Binding-site contacts:
Ligand atom O1 contacts residue HIS93 of chain 1.A at 4.4 Å.
Ligand atom C4 contacts residue THR198 of chain 1.A at 3.5 Å.
Ligand atom C6 contacts residue LEU196 of chain 1.A at 3.9 Å (hydrophobic).
Ligand atom C6 contacts residue VAL120 of chain 1.A at 4.2 Å (hydrophobic).
Ligand atom C5 contacts residue HIS93 of chain 1.A at 3.9 Å.
Ligand atom S1 contacts residue HIS118 of chain 1.A at 3.5 Å (h-bond).
Ligand atom C6 contacts residue GLN91 of chain 1.A at 4.0 Å.
Ligand atom O3 contacts residue VAL120 of chain 1.A at 4.0 Å.
Ligand atom O1 contacts residue ZN1 of chain 1.B at 3.9 Å.
Ligand atom S1 contacts residue HIS95 of chain 1.A at 3.6 Å.
Ligand atom C5 contacts residue THR198 of chain 1.A at 4.2 Å.
Ligand atom S1 contacts residue HIS93 of chain 1.A at 3.5 Å (h-bond).
Ligand atom O3 contacts residue GLN91 of chain 1.A at 3.7 Å.
Ligand atom C1 contacts residue HIS93 of chain 1.A at 4.2 Å.
Ligand atom S1 contacts residue THR198 of chain 1.A at 4.5 Å.
Ligand atom C2 contacts residue VAL120 of chain 1.A at 4.2 Å (hydrophobic).
Ligand atom S1 contacts residue THR197 of chain 1.A at 3.0 Å (h-bond).
Ligand atom O1 contacts residue HIS118 of chain 1.A at 4.3 Å.
Ligand atom O3 contacts residue PHE129 of chain 1.A at 3.8 Å.
Ligand atom C2 contacts residue ZN1 of chain 1.B at 4.0 Å.
Ligand atom C2 contacts residue LEU196 of chain 1.A at 3.7 Å (hydrophobic).
Ligand atom C3 contacts residue ZN1 of chain 1.B at 3.2 Å.
Ligand atom C4 contacts residue ZN1 of chain 1.B at 4.0 Å.
Ligand atom C3 contacts residue THR197 of chain 1.A at 4.4 Å.
Ligand atom C2 contacts residue HIS93 of chain 1.A at 3.8 Å.
Ligand atom C6 contacts residue HIS93 of chain 1.A at 4.2 Å.
Ligand atom C5 contacts residue GLN91 of chain 1.A at 3.9 Å.
Ligand atom C3 contacts residue LEU196 of chain 1.A at 4.5 Å (hydrophobic).
Ligand atom C1 contacts residue VAL120 of chain 1.A at 3.7 Å (hydrophobic).
Ligand atom O1 contacts residue VAL141 of chain 1.A at 3.9 Å.
Ligand atom C3 contacts residue THR198 of chain 1.A at 4.2 Å.
Ligand atom C4 contacts residue HIS93 of chain 1.A at 3.4 Å.
Ligand atom O1 contacts residue THR197 of chain 1.A at 4.5 Å.
Ligand atom O1 contacts residue LEU196 of chain 1.A at 4.0 Å.
Ligand atom C1 contacts residue LEU196 of chain 1.A at 3.3 Å (hydrophobic).
Ligand atom C3 contacts residue HIS93 of chain 1.A at 3.4 Å.
Ligand atom O3 contacts residue LEU196 of chain 1.A at 4.2 Å.
Ligand atom S1 contacts residue ZN1 of chain 1.B at 2.2 Å.
Ligand atom O1 contacts residue TRP207 of chain 1.A at 4.0 Å.
Ligand atom S1 contacts residue GLU105 of chain 1.A at 4.4 Å.

The protein below binds the small molecule below.
Small molecule (SMILES): Oc1ccc(S)c(O)c1

Sequence of chain 1.A:
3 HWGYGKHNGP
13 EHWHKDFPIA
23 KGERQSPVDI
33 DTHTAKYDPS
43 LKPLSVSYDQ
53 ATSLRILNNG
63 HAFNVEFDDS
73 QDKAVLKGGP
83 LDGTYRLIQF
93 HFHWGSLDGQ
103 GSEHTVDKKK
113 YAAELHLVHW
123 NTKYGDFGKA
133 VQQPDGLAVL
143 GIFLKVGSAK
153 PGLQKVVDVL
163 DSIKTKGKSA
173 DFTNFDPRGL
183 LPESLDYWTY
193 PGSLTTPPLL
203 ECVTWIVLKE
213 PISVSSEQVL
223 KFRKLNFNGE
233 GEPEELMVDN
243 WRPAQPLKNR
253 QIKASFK